Sequence of chain 43.D:
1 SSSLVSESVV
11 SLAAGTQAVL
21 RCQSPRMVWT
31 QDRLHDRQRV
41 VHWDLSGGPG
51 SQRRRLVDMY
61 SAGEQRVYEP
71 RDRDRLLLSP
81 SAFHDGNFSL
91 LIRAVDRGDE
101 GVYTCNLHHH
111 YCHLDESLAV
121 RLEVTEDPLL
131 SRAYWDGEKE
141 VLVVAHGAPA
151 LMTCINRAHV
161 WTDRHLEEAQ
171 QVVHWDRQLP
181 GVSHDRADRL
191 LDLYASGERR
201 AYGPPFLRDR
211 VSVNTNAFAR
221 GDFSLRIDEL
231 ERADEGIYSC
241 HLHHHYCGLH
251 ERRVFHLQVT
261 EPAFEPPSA

The small molecule below binds the protein below.
Small molecule (SMILES): CC(=O)N[C@@H]1[C@@H](O)[C@H](O)[C@@H](CO)O[C@H]1O

Binding-site contacts:
Ligand atom C5 contacts residue ASN87 of chain 43.D at 3.7 Å.
Ligand atom C3 contacts residue LEU151 of chain 43.D at 4.2 Å (hydrophobic).
Ligand atom C4 contacts residue ASN87 of chain 43.D at 4.2 Å.
Ligand atom O7 contacts residue ASN87 of chain 43.D at 4.1 Å.
Ligand atom O5 contacts residue SER89 of chain 43.D at 2.8 Å (h-bond).
Ligand atom C7 contacts residue ASN87 of chain 43.D at 3.8 Å.
Ligand atom C8 contacts residue ILE155 of chain 43.D at 3.7 Å (hydrophobic).
Ligand atom O4 contacts residue LEU151 of chain 43.D at 3.3 Å.
Ligand atom C6 contacts residue LEU151 of chain 43.D at 3.7 Å (hydrophobic).
Ligand atom C3 contacts residue ASN87 of chain 43.D at 3.8 Å.
Ligand atom N2 contacts residue ILE155 of chain 43.D at 4.1 Å.
Ligand atom C4 contacts residue LEU151 of chain 43.D at 4.0 Å (hydrophobic).
Ligand atom O5 contacts residue ASN87 of chain 43.D at 2.3 Å (h-bond).
Ligand atom C5 contacts residue LEU151 of chain 43.D at 3.8 Å (hydrophobic).
Ligand atom O6 contacts residue LEU91 of chain 43.D at 4.0 Å.
Ligand atom N2 contacts residue ASN87 of chain 43.D at 2.9 Å (h-bond).
Ligand atom C1 contacts residue ASN87 of chain 43.D at 1.4 Å.
Ligand atom O6 contacts residue SER89 of chain 43.D at 2.8 Å (h-bond).
Ligand atom C2 contacts residue ASN87 of chain 43.D at 2.4 Å.
Ligand atom O6 contacts residue LEU151 of chain 43.D at 3.4 Å.
Ligand atom C1 contacts residue SER89 of chain 43.D at 3.3 Å.
Ligand atom C6 contacts residue LEU91 of chain 43.D at 4.2 Å (hydrophobic).
Ligand atom C5 contacts residue SER89 of chain 43.D at 3.3 Å.
Ligand atom C6 contacts residue SER89 of chain 43.D at 3.6 Å.
Ligand atom C7 contacts residue ILE155 of chain 43.D at 4.3 Å (hydrophobic).